Binding-site contacts:
Ligand atom C1 contacts residue FUB1 of chain 1.O at 0.5 Å.
Ligand atom O3 contacts residue ASP223 of chain 1.B at 2.6 Å (salt-bridge).
Ligand atom O2 contacts residue ASP223 of chain 1.B at 2.6 Å (salt-bridge).
Ligand atom C2 contacts residue ASP223 of chain 1.B at 3.6 Å.
Ligand atom C2 contacts residue FUB1 of chain 1.O at 0.1 Å.
Ligand atom O2 contacts residue TRP14 of chain 1.B at 3.8 Å.
Ligand atom C1 contacts residue SER12 of chain 1.B at 3.6 Å.
Ligand atom C4 contacts residue FUB1 of chain 1.O at 0.0 Å.
Ligand atom C5 contacts residue ARG15 of chain 1.B at 3.7 Å.
Ligand atom C3 contacts residue ASP223 of chain 1.B at 3.4 Å.
Ligand atom O5 contacts residue ARG89 of chain 1.B at 3.0 Å (salt-bridge).
Ligand atom O2 contacts residue ASN195 of chain 1.B at 3.0 Å (h-bond).
Ligand atom O5 contacts residue FUB1 of chain 1.O at 0.0 Å (h-bond).
Ligand atom C4 contacts residue ARG89 of chain 1.B at 3.9 Å.
Ligand atom C1 contacts residue GLU11 of chain 1.B at 3.2 Å.
Ligand atom O1 contacts residue FUB1 of chain 1.O at 1.0 Å.
Ligand atom O3 contacts residue FUB1 of chain 1.O at 0.0 Å (h-bond).
Ligand atom O4 contacts residue FUB1 of chain 1.O at 0.1 Å (h-bond).
Ligand atom O5 contacts residue ALA139 of chain 1.B at 3.7 Å.
Ligand atom C2 contacts residue ASN195 of chain 1.B at 3.5 Å.
Ligand atom O5 contacts residue ARG15 of chain 1.B at 3.4 Å (salt-bridge).
Ligand atom O5 contacts residue ASP88 of chain 1.B at 2.6 Å (salt-bridge).
Ligand atom O4 contacts residue ARG89 of chain 1.B at 2.9 Å (salt-bridge).
Ligand atom O1 contacts residue SER12 of chain 1.B at 3.6 Å.
Ligand atom O2 contacts residue SER12 of chain 1.B at 3.0 Å (h-bond).
Ligand atom O2 contacts residue FUB1 of chain 1.O at 0.0 Å (h-bond).
Ligand atom O1 contacts residue GLU11 of chain 1.B at 2.7 Å (salt-bridge).
Ligand atom C3 contacts residue FUB1 of chain 1.O at 0.0 Å.
Ligand atom O4 contacts residue GLU11 of chain 1.B at 3.7 Å.
Ligand atom O3 contacts residue LEU243 of chain 1.B at 3.8 Å.
Ligand atom C1 contacts residue ARG15 of chain 1.B at 3.8 Å.
Ligand atom C5 contacts residue FUB1 of chain 1.O at 0.0 Å.
Ligand atom C2 contacts residue SER12 of chain 1.B at 3.8 Å.
Ligand atom C5 contacts residue ASP88 of chain 1.B at 3.2 Å.
Ligand atom C5 contacts residue TRP14 of chain 1.B at 3.8 Å (hydrophobic).
Ligand atom O3 contacts residue ARG143 of chain 1.B at 2.8 Å (salt-bridge).
Ligand atom C1 contacts residue ARG89 of chain 1.B at 3.8 Å.
Ligand atom O1 contacts residue ARG89 of chain 1.B at 3.5 Å (salt-bridge).
Ligand atom O4 contacts residue ARG15 of chain 1.B at 3.2 Å (salt-bridge).
Ligand atom O1 contacts residue PHE167 of chain 1.B at 3.5 Å.

This small molecule binds to this protein.
Small molecule (SMILES): OC[C@@H]1O[C@@H](O)[C@H](O)[C@H]1O

Sequence of chain 1.B:
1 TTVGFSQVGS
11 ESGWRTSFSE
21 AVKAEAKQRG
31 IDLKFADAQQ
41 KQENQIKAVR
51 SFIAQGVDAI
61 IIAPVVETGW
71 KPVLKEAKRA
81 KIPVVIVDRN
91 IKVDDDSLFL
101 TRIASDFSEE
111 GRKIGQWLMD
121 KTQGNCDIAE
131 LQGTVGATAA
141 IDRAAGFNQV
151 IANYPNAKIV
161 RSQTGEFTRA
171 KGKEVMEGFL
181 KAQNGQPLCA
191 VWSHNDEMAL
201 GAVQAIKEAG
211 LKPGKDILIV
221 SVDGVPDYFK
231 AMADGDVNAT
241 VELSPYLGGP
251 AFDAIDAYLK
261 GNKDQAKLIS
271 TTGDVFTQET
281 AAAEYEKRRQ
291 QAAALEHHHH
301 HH